This protein binds this small molecule.
Small molecule (SMILES): O=C(O)CCC(=O)C(=O)O

Binding-site contacts:
Ligand atom C2 contacts residue HIS293 of chain 1.A at 3.9 Å.
Ligand atom O4 contacts residue ASN191 of chain 1.A at 3.4 Å (h-bond).
Ligand atom O3 contacts residue VAL295 of chain 1.A at 3.8 Å.
Ligand atom C5 contacts residue ASN191 of chain 1.A at 3.5 Å.
Ligand atom O3 contacts residue SER304 of chain 1.A at 3.8 Å.
Ligand atom O2 contacts residue ASP219 of chain 1.A at 2.7 Å (salt-bridge).
Ligand atom C3 contacts residue ARG308 of chain 1.A at 4.2 Å.
Ligand atom O4 contacts residue SER304 of chain 1.A at 2.7 Å (h-bond).
Ligand atom O3 contacts residue VAL80 of chain 1.A at 4.2 Å.
Ligand atom C4 contacts residue VAL214 of chain 1.A at 4.2 Å (hydrophobic).
Ligand atom O1 contacts residue ASP219 of chain 1.A at 3.3 Å (salt-bridge).
Ligand atom C3 contacts residue ARG82 of chain 1.A at 3.7 Å.
Ligand atom C2 contacts residue ARG308 of chain 1.A at 4.2 Å.
Ligand atom C3 contacts residue THR306 of chain 1.A at 3.9 Å.
Ligand atom O4 contacts residue VAL295 of chain 1.A at 4.2 Å.
Ligand atom C4 contacts residue ASN191 of chain 1.A at 3.5 Å.
Ligand atom C5 contacts residue VAL295 of chain 1.A at 3.9 Å (hydrophobic).
Ligand atom C5 contacts residue ARG302 of chain 1.A at 3.5 Å.
Ligand atom C1 contacts residue HIS293 of chain 1.A at 3.9 Å.
Ligand atom O1 contacts residue ARG308 of chain 1.A at 3.2 Å (salt-bridge).
Ligand atom C1 contacts residue ARG308 of chain 1.A at 3.5 Å.
Ligand atom O3 contacts residue ARG302 of chain 1.A at 3.0 Å (salt-bridge).
Ligand atom O2 contacts residue HIS217 of chain 1.A at 2.5 Å (h-bond).
Ligand atom C5 contacts residue SER304 of chain 1.A at 3.4 Å.
Ligand atom O5 contacts residue VAL295 of chain 1.A at 3.8 Å.
Ligand atom O4 contacts residue ARG302 of chain 1.A at 3.2 Å (salt-bridge).
Ligand atom O5 contacts residue HIS217 of chain 1.A at 3.9 Å.
Ligand atom C2 contacts residue HIS217 of chain 1.A at 3.9 Å.
Ligand atom C1 contacts residue HIS217 of chain 1.A at 3.1 Å.
Ligand atom O1 contacts residue ARG82 of chain 1.A at 3.5 Å (salt-bridge).
Ligand atom O1 contacts residue HIS217 of chain 1.A at 3.6 Å (h-bond).
Ligand atom O1 contacts residue ZL61 of chain 1.B at 3.9 Å.
Ligand atom O2 contacts residue ARG308 of chain 1.A at 4.0 Å.
Ligand atom C1 contacts residue ASP219 of chain 1.A at 3.3 Å.
Ligand atom O3 contacts residue VAL214 of chain 1.A at 4.1 Å.
Ligand atom O5 contacts residue HIS293 of chain 1.A at 3.2 Å (h-bond).
Ligand atom O2 contacts residue HIS293 of chain 1.A at 3.0 Å (h-bond).
Ligand atom O4 contacts residue THR306 of chain 1.A at 4.0 Å.
Ligand atom C3 contacts residue ASN191 of chain 1.A at 3.3 Å.
Ligand atom O3 contacts residue ASN191 of chain 1.A at 4.0 Å.

Sequence of chain 1.A:
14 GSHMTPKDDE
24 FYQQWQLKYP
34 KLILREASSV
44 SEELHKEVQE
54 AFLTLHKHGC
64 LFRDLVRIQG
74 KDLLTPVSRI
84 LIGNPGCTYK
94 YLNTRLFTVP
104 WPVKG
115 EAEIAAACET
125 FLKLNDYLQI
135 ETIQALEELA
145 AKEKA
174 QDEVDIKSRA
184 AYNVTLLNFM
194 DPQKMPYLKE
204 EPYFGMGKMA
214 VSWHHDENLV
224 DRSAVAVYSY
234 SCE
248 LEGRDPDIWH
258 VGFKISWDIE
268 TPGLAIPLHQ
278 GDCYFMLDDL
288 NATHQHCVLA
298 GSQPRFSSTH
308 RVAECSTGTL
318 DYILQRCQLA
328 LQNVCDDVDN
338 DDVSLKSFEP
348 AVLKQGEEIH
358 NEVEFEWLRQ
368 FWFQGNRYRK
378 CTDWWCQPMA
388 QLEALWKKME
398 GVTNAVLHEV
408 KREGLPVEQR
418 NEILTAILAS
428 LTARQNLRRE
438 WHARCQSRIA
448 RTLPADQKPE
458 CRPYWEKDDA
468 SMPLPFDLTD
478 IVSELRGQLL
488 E